This protein binds this small molecule.
Small molecule (SMILES): Nc1nc2c(ncn2[C@@H]2O[C@H](CO[P](=O)(O)O[P](=O)(O)NP(=O)(O)O)[C@@H](O)[C@H]2O)c(=O)[nH]1

Binding-site contacts:
Ligand atom O1B contacts residue LYS41 of chain 1.GA at 1.3 Å (salt-bridge).
Ligand atom O1A contacts residue THR43 of chain 1.GA at 2.4 Å (h-bond).
Ligand atom O2B contacts residue LYS41 of chain 1.GA at 3.3 Å (salt-bridge).
Ligand atom O1B contacts residue GLY40 of chain 1.GA at 2.3 Å.
Ligand atom C4 contacts residue LYS154 of chain 1.GA at 3.1 Å.
Ligand atom O3G contacts residue ASP38 of chain 1.GA at 3.4 Å (salt-bridge).
Ligand atom O1B contacts residue HIS39 of chain 1.GA at 3.2 Å.
Ligand atom O3A contacts residue GLY40 of chain 1.GA at 2.9 Å (h-bond).
Ligand atom O3A contacts residue LYS41 of chain 1.GA at 3.4 Å (salt-bridge).
Ligand atom O2G contacts residue GLY102 of chain 1.GA at 3.5 Å (h-bond).
Ligand atom C5 contacts residue LYS154 of chain 1.GA at 3.5 Å.
Ligand atom C2 contacts residue LYS223 of chain 1.GA at 3.5 Å.
Ligand atom O1G contacts residue THR42 of chain 1.GA at 3.6 Å.
Ligand atom O1G contacts residue THR62 of chain 1.GA at 3.3 Å (h-bond).
Ligand atom N3 contacts residue LYS223 of chain 1.GA at 3.6 Å.
Ligand atom PB contacts residue GLY40 of chain 1.GA at 3.4 Å.
Ligand atom PB contacts residue THR42 of chain 1.GA at 3.5 Å.
Ligand atom C8 contacts residue LYS154 of chain 1.GA at 3.3 Å.
Ligand atom N7 contacts residue LYS154 of chain 1.GA at 3.6 Å.
Ligand atom O2B contacts residue MG1 of chain 1.ZC at 2.8 Å.
Ligand atom N9 contacts residue LYS154 of chain 1.GA at 3.0 Å (salt-bridge).
Ligand atom O2G contacts residue LYS41 of chain 1.GA at 3.6 Å.
Ligand atom O1B contacts residue THR42 of chain 1.GA at 3.3 Å (h-bond).
Ligand atom O4' contacts residue LYS154 of chain 1.GA at 2.8 Å (salt-bridge).
Ligand atom O2B contacts residue THR42 of chain 1.GA at 2.6 Å (h-bond).
Ligand atom PG contacts residue MG1 of chain 1.ZC at 3.3 Å.
Ligand atom N3B contacts residue ASP38 of chain 1.GA at 3.6 Å (salt-bridge).
Ligand atom O2A contacts residue GLY60 of chain 1.GA at 3.5 Å (h-bond).
Ligand atom PA contacts residue THR43 of chain 1.GA at 3.7 Å.
Ligand atom N2 contacts residue ASP156 of chain 1.GA at 3.0 Å (salt-bridge).
Ligand atom N1 contacts residue ASP156 of chain 1.GA at 2.9 Å (salt-bridge).
Ligand atom C1' contacts residue LYS154 of chain 1.GA at 3.4 Å.
Ligand atom O5' contacts residue ASP38 of chain 1.GA at 3.6 Å (salt-bridge).
Ligand atom O6 contacts residue LYS223 of chain 1.GA at 3.7 Å.
Ligand atom C5 contacts residue LYS223 of chain 1.GA at 3.6 Å.
Ligand atom N3B contacts residue LYS41 of chain 1.GA at 3.0 Å (salt-bridge).
Ligand atom C2 contacts residue ASP156 of chain 1.GA at 3.4 Å.
Ligand atom PB contacts residue LYS41 of chain 1.GA at 2.6 Å.
Ligand atom N3 contacts residue LYS154 of chain 1.GA at 3.6 Å.
Ligand atom O1G contacts residue MG1 of chain 1.ZC at 2.1 Å.

Sequence of chain 1.GA:
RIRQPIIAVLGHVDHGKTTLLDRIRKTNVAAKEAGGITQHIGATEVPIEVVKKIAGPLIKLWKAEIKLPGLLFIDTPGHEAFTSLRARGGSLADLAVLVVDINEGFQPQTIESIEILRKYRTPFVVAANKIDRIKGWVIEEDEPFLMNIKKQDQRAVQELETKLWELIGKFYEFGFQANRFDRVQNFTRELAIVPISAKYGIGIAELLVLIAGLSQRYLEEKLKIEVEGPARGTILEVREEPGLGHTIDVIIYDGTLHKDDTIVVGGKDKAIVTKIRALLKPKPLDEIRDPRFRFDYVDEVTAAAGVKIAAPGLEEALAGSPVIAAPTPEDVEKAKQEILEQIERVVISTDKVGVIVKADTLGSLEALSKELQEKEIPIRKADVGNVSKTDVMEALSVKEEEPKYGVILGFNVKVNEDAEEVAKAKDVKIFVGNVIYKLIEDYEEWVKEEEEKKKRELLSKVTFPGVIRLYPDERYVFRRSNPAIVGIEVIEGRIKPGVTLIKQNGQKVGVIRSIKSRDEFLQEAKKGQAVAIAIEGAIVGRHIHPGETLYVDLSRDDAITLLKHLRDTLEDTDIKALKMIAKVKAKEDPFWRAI